Binding-site contacts:
Ligand atom O2' contacts residue LEU178 of chain 1.A at 3.8 Å.
Ligand atom C5' contacts residue GLU186 of chain 1.A at 3.6 Å.
Ligand atom P2 contacts residue MG1 of chain 1.C at 2.7 Å.
Ligand atom O3P contacts residue LYS249 of chain 1.A at 3.3 Å.
Ligand atom O1P contacts residue THR250 of chain 1.A at 4.0 Å.
Ligand atom O4P contacts residue MG1 of chain 1.D at 2.0 Å.
Ligand atom O5' contacts residue MG1 of chain 1.D at 4.0 Å.
Ligand atom O5P contacts residue GLN274 of chain 1.A at 2.9 Å (h-bond).
Ligand atom O6P contacts residue GLU247 of chain 1.A at 3.0 Å (salt-bridge).
Ligand atom P2 contacts residue GLU247 of chain 1.A at 3.3 Å.
Ligand atom O5P contacts residue GLU247 of chain 1.A at 3.4 Å (salt-bridge).
Ligand atom O2P contacts residue LYS249 of chain 1.A at 3.6 Å.
Ligand atom C4' contacts residue TYR183 of chain 1.A at 3.8 Å (hydrophobic).
Ligand atom O4P contacts residue GLU247 of chain 1.A at 3.0 Å (salt-bridge).
Ligand atom O5P contacts residue LYS249 of chain 1.A at 2.8 Å (salt-bridge).
Ligand atom O5P contacts residue MG1 of chain 1.D at 3.9 Å.
Ligand atom O4' contacts residue TYR183 of chain 1.A at 3.3 Å.
Ligand atom O2P contacts residue GLY182 of chain 1.A at 3.8 Å.
Ligand atom O2P contacts residue THR250 of chain 1.A at 2.8 Å (h-bond).
Ligand atom C1' contacts residue MET179 of chain 1.A at 4.0 Å (hydrophobic).
Ligand atom O4P contacts residue GLU186 of chain 1.A at 3.8 Å.
Ligand atom O4P contacts residue ASP230 of chain 1.A at 3.0 Å (salt-bridge).
Ligand atom O5P contacts residue MG1 of chain 1.C at 3.7 Å.
Ligand atom N9 contacts residue MET179 of chain 1.A at 3.8 Å.
Ligand atom C1' contacts residue TYR183 of chain 1.A at 3.7 Å (hydrophobic).
Ligand atom O3' contacts residue GLY182 of chain 1.A at 3.5 Å.
Ligand atom C2' contacts residue MET179 of chain 1.A at 4.0 Å (hydrophobic).
Ligand atom C2 contacts residue MET179 of chain 1.A at 3.8 Å (hydrophobic).
Ligand atom O2' contacts residue GLY182 of chain 1.A at 3.5 Å.
Ligand atom P2 contacts residue LYS249 of chain 1.A at 3.5 Å.
Ligand atom O6P contacts residue LYS249 of chain 1.A at 2.9 Å (salt-bridge).
Ligand atom O5' contacts residue MG1 of chain 1.C at 3.9 Å.
Ligand atom O6P contacts residue LEU248 of chain 1.A at 3.1 Å (h-bond).
Ligand atom P2 contacts residue MG1 of chain 1.D at 3.4 Å.
Ligand atom O2' contacts residue MET179 of chain 1.A at 2.7 Å (h-bond).
Ligand atom N3 contacts residue MET179 of chain 1.A at 3.3 Å.
Ligand atom P1 contacts residue THR250 of chain 1.A at 4.0 Å.
Ligand atom C4 contacts residue MET179 of chain 1.A at 3.5 Å (hydrophobic).
Ligand atom O6P contacts residue MG1 of chain 1.C at 2.2 Å.
Ligand atom O4P contacts residue MG1 of chain 1.C at 2.1 Å.

The protein below binds the small molecule below.
Small molecule (SMILES): Nc1ncnc2c1ncn2[C@@H]1O[C@H](COP(=O)(O)O)[C@@H](OP(=O)(O)O)[C@H]1O

Sequence of chain 1.A:
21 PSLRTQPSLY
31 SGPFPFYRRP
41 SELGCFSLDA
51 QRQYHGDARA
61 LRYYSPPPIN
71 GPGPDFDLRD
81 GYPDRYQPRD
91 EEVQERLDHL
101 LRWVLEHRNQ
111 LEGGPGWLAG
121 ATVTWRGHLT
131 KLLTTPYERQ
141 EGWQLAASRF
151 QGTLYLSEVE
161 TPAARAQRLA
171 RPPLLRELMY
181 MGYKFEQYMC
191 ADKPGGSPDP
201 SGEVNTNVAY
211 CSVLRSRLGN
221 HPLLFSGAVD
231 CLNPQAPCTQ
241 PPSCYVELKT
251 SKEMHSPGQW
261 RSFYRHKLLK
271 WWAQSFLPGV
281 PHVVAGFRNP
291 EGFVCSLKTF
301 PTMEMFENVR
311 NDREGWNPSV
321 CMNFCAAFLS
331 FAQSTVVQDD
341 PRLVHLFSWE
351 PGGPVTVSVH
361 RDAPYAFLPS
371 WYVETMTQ